The protein below binds the small molecule below.
Small molecule (SMILES): CNC(=O)[C@@H]1C[C@@H](O)CN1C(C)=O

Binding-site contacts:
Ligand atom C11 contacts residue TRP38 of chain 1.C at 3.8 Å (hydrophobic).
Ligand atom C05 contacts residue TYR48 of chain 1.C at 3.4 Å (hydrophobic).
Ligand atom O12 contacts residue TYR62 of chain 1.C at 3.5 Å.
Ligand atom O01 contacts residue SER61 of chain 1.C at 2.7 Å (h-bond).
Ligand atom N09 contacts residue TYR48 of chain 1.C at 3.5 Å (h-bond).
Ligand atom C02 contacts residue TRP38 of chain 1.C at 4.0 Å (hydrophobic).
Ligand atom C10 contacts residue TYR48 of chain 1.C at 4.2 Å (hydrophobic).
Ligand atom C02 contacts residue TRP67 of chain 1.C at 3.5 Å (hydrophobic).
Ligand atom C04 contacts residue HIS60 of chain 1.C at 3.3 Å.
Ligand atom O01 contacts residue TYR62 of chain 1.C at 3.7 Å.
Ligand atom C03 contacts residue SER61 of chain 1.C at 3.9 Å.
Ligand atom C03 contacts residue TYR48 of chain 1.C at 3.7 Å (hydrophobic).
Ligand atom C04 contacts residue TYR48 of chain 1.C at 3.7 Å (hydrophobic).
Ligand atom C13 contacts residue TYR48 of chain 1.C at 3.2 Å (hydrophobic).
Ligand atom N06 contacts residue HIS60 of chain 1.C at 2.9 Å (h-bond).
Ligand atom C04 contacts residue SER61 of chain 1.C at 4.3 Å.
Ligand atom C02 contacts residue TYR48 of chain 1.C at 3.7 Å (hydrophobic).
Ligand atom O08 contacts residue TYR48 of chain 1.C at 2.6 Å (h-bond).
Ligand atom C02 contacts residue HIS65 of chain 1.C at 3.6 Å.
Ligand atom C03 contacts residue HIS60 of chain 1.C at 3.4 Å.
Ligand atom C04 contacts residue TYR62 of chain 1.C at 3.9 Å (hydrophobic).
Ligand atom C02 contacts residue SER61 of chain 1.C at 3.7 Å.
Ligand atom C13 contacts residue TRP38 of chain 1.C at 3.5 Å (hydrophobic).
Ligand atom C07 contacts residue HIS60 of chain 1.C at 4.1 Å.
Ligand atom O01 contacts residue TRP38 of chain 1.C at 3.9 Å.
Ligand atom N09 contacts residue TYR62 of chain 1.C at 3.9 Å.
Ligand atom C03 contacts residue TRP67 of chain 1.C at 3.7 Å (hydrophobic).
Ligand atom C10 contacts residue TYR62 of chain 1.C at 3.7 Å (hydrophobic).
Ligand atom O01 contacts residue TRP67 of chain 1.C at 4.2 Å.
Ligand atom O01 contacts residue HIS65 of chain 1.C at 2.5 Å (h-bond).
Ligand atom C05 contacts residue HIS60 of chain 1.C at 3.6 Å.
Ligand atom C13 contacts residue HIS65 of chain 1.C at 3.9 Å.

Sequence of chain 1.C:
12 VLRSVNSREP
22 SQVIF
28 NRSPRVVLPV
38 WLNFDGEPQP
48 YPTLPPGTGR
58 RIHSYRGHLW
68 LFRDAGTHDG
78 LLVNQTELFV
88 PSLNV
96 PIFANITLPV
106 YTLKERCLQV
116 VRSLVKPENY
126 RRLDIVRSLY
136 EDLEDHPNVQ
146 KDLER